Binding-site contacts:
Ligand atom C8 contacts residue THR26 of chain 1.A at 3.5 Å.
Ligand atom N contacts residue THR25 of chain 1.A at 3.7 Å.
Ligand atom C13 contacts residue HIS41 of chain 1.A at 3.4 Å.
Ligand atom N contacts residue THR24 of chain 1.A at 4.0 Å.
Ligand atom S contacts residue CYS44 of chain 1.A at 3.7 Å.
Ligand atom C1 contacts residue THR25 of chain 1.A at 4.0 Å.
Ligand atom O contacts residue CYS145 of chain 1.A at 2.9 Å (h-bond).
Ligand atom C2 contacts residue THR25 of chain 1.A at 4.0 Å.
Ligand atom O contacts residue GLY143 of chain 1.A at 4.3 Å.
Ligand atom C contacts residue SER46 of chain 1.A at 4.3 Å.
Ligand atom N3 contacts residue GLY143 of chain 1.A at 3.0 Å (h-bond).
Ligand atom C contacts residue MET49 of chain 1.A at 3.4 Å (hydrophobic).
Ligand atom S contacts residue THR25 of chain 1.A at 4.1 Å.
Ligand atom C11 contacts residue HIS41 of chain 1.A at 3.8 Å.
Ligand atom C13 contacts residue CYS145 of chain 1.A at 1.8 Å (hydrophobic).
Ligand atom N1 contacts residue CYS145 of chain 1.A at 3.6 Å (h-bond).
Ligand atom S contacts residue THR45 of chain 1.A at 3.7 Å.
Ligand atom N3 contacts residue CYS145 of chain 1.A at 3.4 Å (h-bond).
Ligand atom C contacts residue HIS41 of chain 1.A at 3.6 Å.
Ligand atom C7 contacts residue GLY143 of chain 1.A at 4.0 Å.
Ligand atom C12 contacts residue HIS41 of chain 1.A at 3.7 Å.
Ligand atom C5 contacts residue ASN142 of chain 1.A at 4.3 Å.
Ligand atom C6 contacts residue ASN142 of chain 1.A at 4.2 Å.
Ligand atom C7 contacts residue ASN142 of chain 1.A at 4.4 Å.
Ligand atom C14 contacts residue CYS145 of chain 1.A at 4.1 Å (hydrophobic).
Ligand atom N3 contacts residue ASN142 of chain 1.A at 4.3 Å.
Ligand atom C5 contacts residue GLY143 of chain 1.A at 4.2 Å.
Ligand atom C13 contacts residue HIS164 of chain 1.A at 3.0 Å.
Ligand atom C13 contacts residue MET165 of chain 1.A at 4.3 Å (hydrophobic).
Ligand atom C9 contacts residue THR26 of chain 1.A at 3.1 Å.
Ligand atom C12 contacts residue CYS145 of chain 1.A at 2.5 Å (hydrophobic).
Ligand atom C3 contacts residue THR25 of chain 1.A at 3.9 Å.
Ligand atom N2 contacts residue HIS41 of chain 1.A at 3.9 Å.
Ligand atom C14 contacts residue GLY143 of chain 1.A at 3.5 Å.
Ligand atom C contacts residue THR45 of chain 1.A at 3.6 Å.
Ligand atom C contacts residue CYS44 of chain 1.A at 3.2 Å (hydrophobic).
Ligand atom N3 contacts residue SER144 of chain 1.A at 3.6 Å (h-bond).
Ligand atom C contacts residue THR25 of chain 1.A at 4.2 Å.
Ligand atom N1 contacts residue HIS41 of chain 1.A at 3.0 Å (h-bond).
Ligand atom S contacts residue SER46 of chain 1.A at 3.6 Å.

Sequence of chain 1.A:
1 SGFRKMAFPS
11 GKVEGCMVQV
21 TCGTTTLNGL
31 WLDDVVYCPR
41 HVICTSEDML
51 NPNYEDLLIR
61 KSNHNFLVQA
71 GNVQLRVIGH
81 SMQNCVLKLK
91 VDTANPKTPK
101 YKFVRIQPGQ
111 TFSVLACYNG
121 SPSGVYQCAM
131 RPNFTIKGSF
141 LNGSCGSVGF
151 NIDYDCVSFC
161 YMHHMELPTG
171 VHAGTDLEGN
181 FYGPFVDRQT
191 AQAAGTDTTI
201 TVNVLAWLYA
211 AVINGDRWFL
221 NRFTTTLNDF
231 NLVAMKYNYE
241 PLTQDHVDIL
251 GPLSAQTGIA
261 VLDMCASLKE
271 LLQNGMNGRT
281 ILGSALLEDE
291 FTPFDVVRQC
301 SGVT

A small-molecule ligand and the protein it binds are described below.
Small molecule (SMILES): CSC1=C(C#N)C2(CCCCC2)C(C#N)C(NC(C)=O)=N1